Sequence of chain 1.C:
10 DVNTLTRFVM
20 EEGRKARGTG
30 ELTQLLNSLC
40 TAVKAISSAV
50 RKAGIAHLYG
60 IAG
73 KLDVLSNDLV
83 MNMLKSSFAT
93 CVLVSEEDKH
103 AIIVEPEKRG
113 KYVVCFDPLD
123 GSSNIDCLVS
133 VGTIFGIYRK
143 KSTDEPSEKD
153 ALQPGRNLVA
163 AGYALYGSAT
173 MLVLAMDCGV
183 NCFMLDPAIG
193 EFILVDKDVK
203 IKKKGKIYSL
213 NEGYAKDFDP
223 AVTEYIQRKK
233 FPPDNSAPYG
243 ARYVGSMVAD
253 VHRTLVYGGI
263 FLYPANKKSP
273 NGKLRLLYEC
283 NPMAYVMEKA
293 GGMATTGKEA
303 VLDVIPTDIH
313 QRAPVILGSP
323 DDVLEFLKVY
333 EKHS

Binding-site contacts:
Ligand atom C2 contacts residue GLY22 of chain 1.A at 3.5 Å.
Ligand atom N11 contacts residue GLY27 of chain 1.A at 3.3 Å (h-bond).
Ligand atom O20 contacts residue MET178 of chain 1.A at 3.6 Å (h-bond).
Ligand atom O19 contacts residue THR32 of chain 1.A at 2.7 Å (h-bond).
Ligand atom N6 contacts residue GLY22 of chain 1.A at 3.6 Å.
Ligand atom N6 contacts residue GLY27 of chain 1.A at 3.1 Å.
Ligand atom C14 contacts residue 95D1 of chain 1.K at 3.1 Å.
Ligand atom N6 contacts residue GLY29 of chain 1.A at 3.3 Å (h-bond).
Ligand atom C10 contacts residue GLY29 of chain 1.A at 3.2 Å.
Ligand atom N26 contacts residue MET178 of chain 1.A at 3.2 Å.
Ligand atom N12 contacts residue 95D1 of chain 1.K at 3.2 Å.
Ligand atom C7 contacts residue 95D1 of chain 1.K at 3.7 Å.
Ligand atom O16 contacts residue THR32 of chain 1.A at 3.0 Å (h-bond).
Ligand atom N11 contacts residue GLY22 of chain 1.A at 3.4 Å (h-bond).
Ligand atom C3 contacts residue GLY22 of chain 1.A at 3.8 Å.
Ligand atom C5 contacts residue GLY22 of chain 1.A at 3.5 Å.
Ligand atom N11 contacts residue GLY29 of chain 1.A at 3.7 Å.
Ligand atom C10 contacts residue GLY22 of chain 1.A at 3.6 Å.
Ligand atom O19 contacts residue GLY29 of chain 1.A at 3.1 Å.
Ligand atom S8 contacts residue MET19 of chain 1.A at 3.5 Å (h-bond).
Ligand atom O16 contacts residue GLY29 of chain 1.A at 3.2 Å.
Ligand atom C17 contacts residue MET178 of chain 1.A at 3.5 Å (hydrophobic).
Ligand atom C27 contacts residue ALA25 of chain 1.A at 3.4 Å (hydrophobic).
Ligand atom N26 contacts residue ASP179 of chain 1.A at 3.4 Å (salt-bridge).
Ligand atom BR22 contacts residue THR32 of chain 1.C at 3.6 Å.
Ligand atom N6 contacts residue THR28 of chain 1.A at 3.6 Å.
Ligand atom BR22 contacts residue MET19 of chain 1.A at 3.4 Å.
Ligand atom O21 contacts residue MET178 of chain 1.A at 3.5 Å.
Ligand atom O16 contacts residue LEU31 of chain 1.A at 3.2 Å (h-bond).
Ligand atom C14 contacts residue GLY29 of chain 1.C at 3.8 Å.
Ligand atom S1 contacts residue GLY29 of chain 1.A at 3.7 Å.
Ligand atom O16 contacts residue GLU30 of chain 1.A at 3.6 Å (salt-bridge).
Ligand atom N4 contacts residue GLY22 of chain 1.A at 3.7 Å.
Ligand atom C10 contacts residue THR32 of chain 1.A at 3.8 Å.
Ligand atom O15 contacts residue THR28 of chain 1.A at 3.5 Å (h-bond).
Ligand atom C25 contacts residue VAL18 of chain 1.A at 3.6 Å (hydrophobic).
Ligand atom C13 contacts residue 95D1 of chain 1.K at 3.6 Å.
Ligand atom O15 contacts residue GLY27 of chain 1.A at 3.2 Å.
Ligand atom C5 contacts residue THR32 of chain 1.A at 3.1 Å.
Ligand atom N26 contacts residue CYS180 of chain 1.A at 2.8 Å (h-bond).

Sequence of chain 1.A:
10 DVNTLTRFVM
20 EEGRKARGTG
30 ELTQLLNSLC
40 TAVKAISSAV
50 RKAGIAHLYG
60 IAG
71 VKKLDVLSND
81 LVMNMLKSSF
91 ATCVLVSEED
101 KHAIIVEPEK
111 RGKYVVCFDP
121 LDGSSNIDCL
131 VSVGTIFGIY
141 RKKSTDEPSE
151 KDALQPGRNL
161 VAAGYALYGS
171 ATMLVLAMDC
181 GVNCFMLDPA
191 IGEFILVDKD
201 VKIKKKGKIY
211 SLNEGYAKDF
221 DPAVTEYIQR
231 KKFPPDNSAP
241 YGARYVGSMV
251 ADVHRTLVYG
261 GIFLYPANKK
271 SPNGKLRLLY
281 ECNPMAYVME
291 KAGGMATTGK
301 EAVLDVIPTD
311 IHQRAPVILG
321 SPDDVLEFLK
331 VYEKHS

This small molecule binds to this protein.
Small molecule (SMILES): Cn1cc(S(=O)(=O)NC(=O)Nc2ncc(Br)s2)c2cccc(OCC(N)=O)c21